Sequence of chain 1.D:
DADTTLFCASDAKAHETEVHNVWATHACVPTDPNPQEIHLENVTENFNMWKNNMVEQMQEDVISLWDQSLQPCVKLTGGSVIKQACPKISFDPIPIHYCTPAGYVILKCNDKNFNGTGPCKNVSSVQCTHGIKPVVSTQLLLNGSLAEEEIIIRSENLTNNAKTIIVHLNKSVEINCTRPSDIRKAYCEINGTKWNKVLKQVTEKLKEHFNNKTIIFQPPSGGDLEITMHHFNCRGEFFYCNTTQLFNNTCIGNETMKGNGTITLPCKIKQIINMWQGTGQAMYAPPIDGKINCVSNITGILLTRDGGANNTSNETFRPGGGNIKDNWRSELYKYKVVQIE

Binding-site contacts:
Ligand atom C5 contacts residue THR255 of chain 1.D at 4.1 Å.
Ligand atom N2 contacts residue ASN253 of chain 1.D at 2.9 Å (h-bond).
Ligand atom C3 contacts residue ASN253 of chain 1.D at 3.8 Å.
Ligand atom O7 contacts residue THR239 of chain 1.D at 3.9 Å.
Ligand atom C4 contacts residue ASN253 of chain 1.D at 4.2 Å.
Ligand atom C1 contacts residue THR255 of chain 1.D at 3.8 Å.
Ligand atom O7 contacts residue ASN253 of chain 1.D at 4.3 Å.
Ligand atom N2 contacts residue THR255 of chain 1.D at 4.5 Å.
Ligand atom O7 contacts residue MET240 of chain 1.D at 3.7 Å.
Ligand atom C2 contacts residue ASN253 of chain 1.D at 2.5 Å.
Ligand atom C5 contacts residue ASN253 of chain 1.D at 3.7 Å.
Ligand atom O5 contacts residue ASN253 of chain 1.D at 2.4 Å (h-bond).
Ligand atom C7 contacts residue ASN253 of chain 1.D at 3.3 Å.
Ligand atom C8 contacts residue MET240 of chain 1.D at 4.4 Å (hydrophobic).
Ligand atom C1 contacts residue ASN253 of chain 1.D at 1.4 Å.
Ligand atom O5 contacts residue THR255 of chain 1.D at 3.9 Å.
Ligand atom C2 contacts residue THR255 of chain 1.D at 4.5 Å.
Ligand atom C8 contacts residue ASN253 of chain 1.D at 3.3 Å.

A protein and the small-molecule ligand that binds it are described below.
Small molecule (SMILES): CC(=O)N[C@@H]1[C@@H](O)[C@H](O)[C@@H](CO)O[C@H]1O